The small molecule below binds the protein below.
Small molecule (SMILES): CC(=O)N[C@@H]1[C@@H](O)[C@H](O)[C@@H](CO)O[C@H]1O

Binding-site contacts:
Ligand atom C6 contacts residue THR602 of chain 1.B at 4.1 Å.
Ligand atom C8 contacts residue GLN628 of chain 1.B at 3.8 Å.
Ligand atom N2 contacts residue GLN628 of chain 1.B at 3.8 Å.
Ligand atom O7 contacts residue ASN600 of chain 1.B at 4.4 Å.
Ligand atom C1 contacts residue THR602 of chain 1.B at 3.5 Å.
Ligand atom C5 contacts residue ASN600 of chain 1.B at 3.7 Å.
Ligand atom C8 contacts residue ARG630 of chain 1.B at 4.2 Å.
Ligand atom N2 contacts residue ASN600 of chain 1.B at 2.9 Å (h-bond).
Ligand atom C2 contacts residue ASN600 of chain 1.B at 2.5 Å.
Ligand atom O5 contacts residue THR602 of chain 1.B at 3.1 Å (h-bond).
Ligand atom C4 contacts residue ASN600 of chain 1.B at 4.2 Å.
Ligand atom O5 contacts residue ASN600 of chain 1.B at 2.4 Å (h-bond).
Ligand atom O6 contacts residue THR602 of chain 1.B at 3.9 Å.
Ligand atom C5 contacts residue THR602 of chain 1.B at 3.8 Å.
Ligand atom C7 contacts residue ASN600 of chain 1.B at 3.9 Å.
Ligand atom C7 contacts residue GLN628 of chain 1.B at 4.3 Å.
Ligand atom C1 contacts residue ASN600 of chain 1.B at 1.4 Å.
Ligand atom O6 contacts residue GLU603 of chain 1.B at 3.8 Å.
Ligand atom C8 contacts residue THR629 of chain 1.B at 4.2 Å.
Ligand atom C3 contacts residue ASN600 of chain 1.B at 3.8 Å.

Sequence of chain 1.B:
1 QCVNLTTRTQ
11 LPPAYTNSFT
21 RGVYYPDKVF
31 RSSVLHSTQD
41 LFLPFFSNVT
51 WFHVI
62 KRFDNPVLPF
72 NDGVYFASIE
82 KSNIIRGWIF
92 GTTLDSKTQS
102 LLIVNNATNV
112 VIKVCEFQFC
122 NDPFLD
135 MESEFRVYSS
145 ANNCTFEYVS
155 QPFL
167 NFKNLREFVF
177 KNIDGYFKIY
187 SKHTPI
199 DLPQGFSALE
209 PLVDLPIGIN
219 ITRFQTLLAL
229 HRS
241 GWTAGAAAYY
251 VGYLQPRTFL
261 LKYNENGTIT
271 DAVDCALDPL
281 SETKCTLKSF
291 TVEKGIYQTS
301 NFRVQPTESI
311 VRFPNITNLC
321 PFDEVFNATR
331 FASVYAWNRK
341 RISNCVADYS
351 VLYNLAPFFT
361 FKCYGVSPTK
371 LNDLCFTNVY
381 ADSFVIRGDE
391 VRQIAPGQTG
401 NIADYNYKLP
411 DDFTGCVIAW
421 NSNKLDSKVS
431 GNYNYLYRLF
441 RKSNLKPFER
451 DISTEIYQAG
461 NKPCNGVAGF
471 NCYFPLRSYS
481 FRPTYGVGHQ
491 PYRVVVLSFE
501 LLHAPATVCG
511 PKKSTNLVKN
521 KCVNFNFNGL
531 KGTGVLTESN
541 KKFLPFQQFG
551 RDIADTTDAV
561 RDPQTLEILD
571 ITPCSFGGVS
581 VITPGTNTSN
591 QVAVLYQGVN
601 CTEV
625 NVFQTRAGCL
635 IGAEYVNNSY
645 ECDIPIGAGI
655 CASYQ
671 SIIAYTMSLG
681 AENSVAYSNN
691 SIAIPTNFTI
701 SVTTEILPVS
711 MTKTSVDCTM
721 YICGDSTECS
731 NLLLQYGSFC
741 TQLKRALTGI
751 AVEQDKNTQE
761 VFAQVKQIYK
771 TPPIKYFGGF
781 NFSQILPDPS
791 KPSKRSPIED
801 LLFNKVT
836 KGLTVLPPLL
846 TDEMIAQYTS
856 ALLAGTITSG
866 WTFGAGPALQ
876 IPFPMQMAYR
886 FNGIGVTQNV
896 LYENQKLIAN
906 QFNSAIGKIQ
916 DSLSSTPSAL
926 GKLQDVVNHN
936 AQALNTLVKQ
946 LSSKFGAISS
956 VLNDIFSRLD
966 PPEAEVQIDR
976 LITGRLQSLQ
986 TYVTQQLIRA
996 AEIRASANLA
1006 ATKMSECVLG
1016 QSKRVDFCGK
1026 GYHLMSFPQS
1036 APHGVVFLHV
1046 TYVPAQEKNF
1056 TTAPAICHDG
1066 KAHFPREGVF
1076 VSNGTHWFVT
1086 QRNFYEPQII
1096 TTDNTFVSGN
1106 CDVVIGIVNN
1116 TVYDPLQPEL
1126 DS